The small molecule below binds the protein below.
Small molecule (SMILES): NCC(=O)O

Binding-site contacts:
Ligand atom C contacts residue LEU188 of chain 1.D at 3.7 Å (hydrophobic).
Ligand atom O contacts residue THR187 of chain 1.D at 3.4 Å (h-bond).
Ligand atom CA contacts residue ASN186 of chain 1.D at 3.8 Å.
Ligand atom OXT contacts residue PRO189 of chain 1.D at 4.4 Å.
Ligand atom O contacts residue PRO189 of chain 1.D at 4.2 Å.
Ligand atom N contacts residue ASP190 of chain 1.D at 4.1 Å.
Ligand atom C contacts residue ARG225 of chain 1.D at 4.3 Å.
Ligand atom O contacts residue LEU188 of chain 1.D at 3.3 Å (h-bond).
Ligand atom O contacts residue ASN186 of chain 1.D at 2.9 Å (h-bond).
Ligand atom OXT contacts residue LEU188 of chain 1.D at 4.5 Å.
Ligand atom C contacts residue PRO189 of chain 1.D at 4.5 Å (hydrophobic).
Ligand atom CA contacts residue ARG225 of chain 1.D at 3.8 Å.
Ligand atom C contacts residue ASN186 of chain 1.D at 3.7 Å.
Ligand atom N contacts residue ARG225 of chain 1.D at 4.0 Å.
Ligand atom CA contacts residue LEU188 of chain 1.D at 4.1 Å (hydrophobic).
Ligand atom C contacts residue THR187 of chain 1.D at 4.5 Å.

Sequence of chain 1.D:
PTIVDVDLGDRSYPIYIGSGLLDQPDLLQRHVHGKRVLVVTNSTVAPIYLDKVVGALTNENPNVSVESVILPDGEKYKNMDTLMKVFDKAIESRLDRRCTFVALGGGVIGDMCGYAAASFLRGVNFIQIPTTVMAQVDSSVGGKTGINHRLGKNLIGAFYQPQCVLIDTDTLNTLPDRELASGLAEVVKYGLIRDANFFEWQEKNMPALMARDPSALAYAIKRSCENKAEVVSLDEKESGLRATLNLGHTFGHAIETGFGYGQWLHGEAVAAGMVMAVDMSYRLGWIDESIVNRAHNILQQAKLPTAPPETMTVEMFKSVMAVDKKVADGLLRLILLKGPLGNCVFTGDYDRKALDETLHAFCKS